A small-molecule ligand and the protein it binds are described below.
Small molecule (SMILES): C=C(O[C@H]1[C@H](O)[C@@H](CO)O[C@H](O[P](=O)(O)O[P](=O)(O)OC[C@H]2O[C@@H](n3ccc(=O)[nH]c3=O)[C@H](O)[C@@H]2O)[C@@H]1NC(C)=O)C(=O)O

Binding-site contacts:
Ligand atom O1E contacts residue LEU381 of chain 1.A at 3.5 Å.
Ligand atom O1B contacts residue THR175 of chain 1.A at 2.9 Å (h-bond).
Ligand atom C5U contacts residue PRO131 of chain 1.A at 3.2 Å (hydrophobic).
Ligand atom C4U contacts residue PRO131 of chain 1.A at 3.0 Å (hydrophobic).
Ligand atom O2A contacts residue VAL174 of chain 1.A at 2.9 Å (h-bond).
Ligand atom O3 contacts residue ASN31 of chain 1.A at 3.5 Å (h-bond).
Ligand atom C4 contacts residue ASP316 of chain 1.A at 3.4 Å.
Ligand atom O2E contacts residue ASN31 of chain 1.A at 3.1 Å (h-bond).
Ligand atom O4U contacts residue ASP133 of chain 1.A at 3.2 Å (salt-bridge).
Ligand atom C8 contacts residue ASN31 of chain 1.A at 3.5 Å.
Ligand atom O4D contacts residue VAL172 of chain 1.A at 3.5 Å (h-bond).
Ligand atom O4U contacts residue VAL132 of chain 1.A at 3.1 Å.
Ligand atom O2U contacts residue PRO131 of chain 1.A at 3.7 Å.
Ligand atom C5U contacts residue SER173 of chain 1.A at 3.4 Å.
Ligand atom O1E contacts residue LYS30 of chain 1.A at 3.5 Å (salt-bridge).
Ligand atom C7 contacts residue ASN31 of chain 1.A at 3.5 Å.
Ligand atom O2B contacts residue ARG130 of chain 1.A at 2.9 Å (salt-bridge).
Ligand atom O4 contacts residue ASP316 of chain 1.A at 2.9 Å (salt-bridge).
Ligand atom PB contacts residue THR175 of chain 1.A at 3.6 Å.
Ligand atom O2A contacts residue SER173 of chain 1.A at 3.5 Å.
Ligand atom O4U contacts residue LEU134 of chain 1.A at 2.8 Å (h-bond).
Ligand atom C4U contacts residue LEU134 of chain 1.A at 3.7 Å (hydrophobic).
Ligand atom O2B contacts residue THR175 of chain 1.A at 3.6 Å (h-bond).
Ligand atom O4 contacts residue PHE339 of chain 1.A at 3.5 Å.
Ligand atom O4D contacts residue THR171 of chain 1.A at 3.4 Å.
Ligand atom N3U contacts residue LEU134 of chain 1.A at 3.7 Å.
Ligand atom O1A contacts residue SER173 of chain 1.A at 2.8 Å (h-bond).
Ligand atom O3D contacts residue VAL338 of chain 1.A at 3.5 Å (h-bond).
Ligand atom O7 contacts residue ASN31 of chain 1.A at 3.4 Å.
Ligand atom O1 contacts residue ARG130 of chain 1.A at 3.1 Å (salt-bridge).
Ligand atom N3U contacts residue ASP133 of chain 1.A at 3.0 Å (salt-bridge).
Ligand atom O3 contacts residue ASP316 of chain 1.A at 3.6 Å (salt-bridge).
Ligand atom C1E contacts residue LYS30 of chain 1.A at 3.5 Å.
Ligand atom PB contacts residue ARG130 of chain 1.A at 3.6 Å.
Ligand atom O2D contacts residue SER129 of chain 1.A at 2.7 Å (h-bond).
Ligand atom N3U contacts residue PRO131 of chain 1.A at 3.4 Å (h-bond).
Ligand atom O2E contacts residue LYS30 of chain 1.A at 2.7 Å (salt-bridge).
Ligand atom O1B contacts residue VAL174 of chain 1.A at 3.4 Å.
Ligand atom O4U contacts residue PRO131 of chain 1.A at 3.4 Å (h-bond).
Ligand atom O2D contacts residue PRO131 of chain 1.A at 3.4 Å.

Sequence of chain 1.A:
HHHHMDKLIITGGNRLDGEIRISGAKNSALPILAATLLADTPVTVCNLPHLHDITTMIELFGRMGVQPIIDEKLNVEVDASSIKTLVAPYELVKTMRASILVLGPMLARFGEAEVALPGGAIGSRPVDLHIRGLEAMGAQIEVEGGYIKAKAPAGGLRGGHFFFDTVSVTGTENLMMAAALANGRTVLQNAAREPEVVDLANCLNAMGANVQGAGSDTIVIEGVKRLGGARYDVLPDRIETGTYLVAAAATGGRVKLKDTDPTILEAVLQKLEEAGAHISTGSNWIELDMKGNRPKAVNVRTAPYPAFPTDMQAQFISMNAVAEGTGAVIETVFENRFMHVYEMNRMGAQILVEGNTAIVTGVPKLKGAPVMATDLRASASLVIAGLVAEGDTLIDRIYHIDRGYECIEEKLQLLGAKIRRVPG